A protein and the small-molecule ligand that binds it are described below.
Small molecule (SMILES): COC1=C(OC)C(=O)C(C/C=C(/C)CCC=C(C)CC/C=C(/C)CC/C=C(\C)CC/C=C(\C)CC/C=C(\C)CC/C=C(/C)CCC=C(C)CCC=C(C)CCC=C(C)C)=C(C)C1=O

Sequence of chain 1.M:
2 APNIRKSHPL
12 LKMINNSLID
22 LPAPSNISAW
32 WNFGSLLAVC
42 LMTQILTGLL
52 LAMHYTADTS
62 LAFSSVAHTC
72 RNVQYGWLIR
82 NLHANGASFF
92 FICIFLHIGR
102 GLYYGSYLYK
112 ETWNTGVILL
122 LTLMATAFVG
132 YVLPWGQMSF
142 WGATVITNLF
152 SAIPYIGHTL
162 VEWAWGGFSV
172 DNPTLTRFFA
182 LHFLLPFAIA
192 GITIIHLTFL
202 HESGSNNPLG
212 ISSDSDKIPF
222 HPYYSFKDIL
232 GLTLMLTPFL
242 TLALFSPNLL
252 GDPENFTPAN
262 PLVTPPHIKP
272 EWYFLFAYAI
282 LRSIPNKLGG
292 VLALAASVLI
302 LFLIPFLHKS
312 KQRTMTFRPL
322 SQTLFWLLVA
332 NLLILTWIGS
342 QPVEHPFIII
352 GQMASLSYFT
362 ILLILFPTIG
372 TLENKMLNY

Binding-site contacts:
Ligand atom O1 contacts residue HEM1 of chain 1.NA at 4.1 Å.
Ligand atom C6 contacts residue PHE221 of chain 1.M at 3.6 Å (hydrophobic).
Ligand atom C2 contacts residue HEM1 of chain 1.NA at 3.7 Å.
Ligand atom CM5 contacts residue LEU198 of chain 1.M at 3.7 Å (hydrophobic).
Ligand atom C3 contacts residue LEU22 of chain 1.M at 4.0 Å (hydrophobic).
Ligand atom CM5 contacts residue HIS202 of chain 1.M at 3.5 Å.
Ligand atom CM2 contacts residue TYR225 of chain 1.M at 3.9 Å (hydrophobic).
Ligand atom O2 contacts residue HEM1 of chain 1.NA at 3.9 Å.
Ligand atom C4 contacts residue LEU22 of chain 1.M at 3.4 Å (hydrophobic).
Ligand atom O1 contacts residue ASP229 of chain 1.M at 3.4 Å (salt-bridge).
Ligand atom CM3 contacts residue LEU22 of chain 1.M at 3.6 Å (hydrophobic).
Ligand atom C3 contacts residue HEM1 of chain 1.NA at 4.2 Å.
Ligand atom C1 contacts residue PHE221 of chain 1.M at 3.2 Å (hydrophobic).
Ligand atom C8 contacts residue HEM1 of chain 1.NA at 4.0 Å.
Ligand atom C7 contacts residue PHE221 of chain 1.M at 3.9 Å (hydrophobic).
Ligand atom CM3 contacts residue ALA24 of chain 1.M at 4.1 Å (hydrophobic).
Ligand atom C1 contacts residue HEM1 of chain 1.NA at 3.9 Å.
Ligand atom C2 contacts residue PHE221 of chain 1.M at 3.9 Å (hydrophobic).
Ligand atom C11 contacts residue ALA39 of chain 1.M at 4.1 Å (hydrophobic).
Ligand atom CM3 contacts residue SER206 of chain 1.M at 2.9 Å.
Ligand atom C10 contacts residue LEU19 of chain 1.M at 3.7 Å (hydrophobic).
Ligand atom C5 contacts residue LEU22 of chain 1.M at 4.1 Å (hydrophobic).
Ligand atom C3 contacts residue SER206 of chain 1.M at 3.8 Å.
Ligand atom O3 contacts residue LEU22 of chain 1.M at 4.2 Å.
Ligand atom C7 contacts residue LEU19 of chain 1.M at 4.2 Å (hydrophobic).
Ligand atom O4 contacts residue HIS202 of chain 1.M at 2.6 Å (h-bond).
Ligand atom O4 contacts residue LEU22 of chain 1.M at 3.0 Å.
Ligand atom C9 contacts residue LEU19 of chain 1.M at 4.0 Å (hydrophobic).
Ligand atom O4 contacts residue LEU201 of chain 1.M at 4.2 Å.
Ligand atom CM2 contacts residue ILE28 of chain 1.M at 3.4 Å (hydrophobic).
Ligand atom O1 contacts residue PHE221 of chain 1.M at 3.1 Å.
Ligand atom C8 contacts residue LEU19 of chain 1.M at 4.2 Å (hydrophobic).
Ligand atom O3 contacts residue SER206 of chain 1.M at 2.5 Å (h-bond).
Ligand atom CM5 contacts residue SER18 of chain 1.M at 3.7 Å.
Ligand atom C4 contacts residue HIS202 of chain 1.M at 3.7 Å.
Ligand atom O2 contacts residue ILE28 of chain 1.M at 3.9 Å.
Ligand atom C5 contacts residue HIS202 of chain 1.M at 4.2 Å.
Ligand atom CM2 contacts residue PHE221 of chain 1.M at 3.7 Å (hydrophobic).
Ligand atom O2 contacts residue SER206 of chain 1.M at 4.0 Å.
Ligand atom CM3 contacts residue PRO23 of chain 1.M at 4.0 Å (hydrophobic).